Binding-site contacts:
Ligand atom C1 contacts residue SER357 of chain 1.C at 4.4 Å.
Ligand atom C6 contacts residue NAG1 of chain 1.BB at 4.2 Å.
Ligand atom O5 contacts residue ASN332 of chain 1.C at 2.4 Å (h-bond).
Ligand atom O4 contacts residue NAG2 of chain 1.Y at 3.1 Å (h-bond).
Ligand atom C4 contacts residue ASN332 of chain 1.C at 4.2 Å.
Ligand atom C4 contacts residue NAG2 of chain 1.Y at 3.8 Å.
Ligand atom O7 contacts residue ASN332 of chain 1.C at 3.3 Å (h-bond).
Ligand atom C8 contacts residue GLY335 of chain 1.C at 3.6 Å.
Ligand atom C1 contacts residue ASN332 of chain 1.C at 1.4 Å.
Ligand atom C7 contacts residue ASN332 of chain 1.C at 3.3 Å.
Ligand atom O6 contacts residue NAG2 of chain 1.Y at 3.7 Å.
Ligand atom C8 contacts residue THR341 of chain 1.C at 3.7 Å.
Ligand atom C8 contacts residue ASN332 of chain 1.C at 4.4 Å.
Ligand atom C7 contacts residue NAG1 of chain 1.Y at 4.3 Å.
Ligand atom C8 contacts residue SER333 of chain 1.C at 3.4 Å.
Ligand atom O6 contacts residue NAG1 of chain 1.BB at 3.4 Å.
Ligand atom C3 contacts residue ASN332 of chain 1.C at 3.8 Å.
Ligand atom O7 contacts residue SER357 of chain 1.C at 3.7 Å.
Ligand atom C3 contacts residue NAG2 of chain 1.Y at 3.9 Å.
Ligand atom C5 contacts residue NAG2 of chain 1.Y at 3.8 Å.
Ligand atom O7 contacts residue ASN355 of chain 1.C at 4.5 Å.
Ligand atom C6 contacts residue NAG2 of chain 1.Y at 4.4 Å.
Ligand atom C7 contacts residue SER333 of chain 1.C at 3.9 Å.
Ligand atom N2 contacts residue ASN332 of chain 1.C at 2.9 Å (h-bond).
Ligand atom C5 contacts residue ASN332 of chain 1.C at 3.7 Å.
Ligand atom N2 contacts residue SER333 of chain 1.C at 3.8 Å.
Ligand atom C2 contacts residue ASN332 of chain 1.C at 2.5 Å.
Ligand atom O7 contacts residue NAG1 of chain 1.Y at 3.5 Å.

The protein below binds the small molecule below.
Small molecule (SMILES): CC(=O)N[C@H]1[C@H](O[C@H]2[C@H](O)[C@@H](NC(C)=O)CO[C@@H]2CO)O[C@H](CO)[C@@H](O)[C@@H]1O

Sequence of chain 1.C:
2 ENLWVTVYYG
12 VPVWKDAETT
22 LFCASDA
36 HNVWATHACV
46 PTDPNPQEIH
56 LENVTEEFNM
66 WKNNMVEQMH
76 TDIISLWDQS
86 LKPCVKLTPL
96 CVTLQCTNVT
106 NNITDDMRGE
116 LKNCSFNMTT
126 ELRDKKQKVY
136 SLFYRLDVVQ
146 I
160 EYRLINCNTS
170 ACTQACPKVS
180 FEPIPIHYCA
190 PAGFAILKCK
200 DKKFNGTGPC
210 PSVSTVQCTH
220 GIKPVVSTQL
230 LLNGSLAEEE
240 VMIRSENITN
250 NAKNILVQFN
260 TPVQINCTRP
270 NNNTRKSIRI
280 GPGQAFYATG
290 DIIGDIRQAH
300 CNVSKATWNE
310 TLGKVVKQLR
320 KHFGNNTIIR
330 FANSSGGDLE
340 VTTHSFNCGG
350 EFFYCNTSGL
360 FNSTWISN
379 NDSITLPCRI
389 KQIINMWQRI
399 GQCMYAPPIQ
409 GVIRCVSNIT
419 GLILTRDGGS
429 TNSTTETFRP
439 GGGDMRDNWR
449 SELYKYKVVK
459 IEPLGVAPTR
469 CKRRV